Sequence of chain 1.B:
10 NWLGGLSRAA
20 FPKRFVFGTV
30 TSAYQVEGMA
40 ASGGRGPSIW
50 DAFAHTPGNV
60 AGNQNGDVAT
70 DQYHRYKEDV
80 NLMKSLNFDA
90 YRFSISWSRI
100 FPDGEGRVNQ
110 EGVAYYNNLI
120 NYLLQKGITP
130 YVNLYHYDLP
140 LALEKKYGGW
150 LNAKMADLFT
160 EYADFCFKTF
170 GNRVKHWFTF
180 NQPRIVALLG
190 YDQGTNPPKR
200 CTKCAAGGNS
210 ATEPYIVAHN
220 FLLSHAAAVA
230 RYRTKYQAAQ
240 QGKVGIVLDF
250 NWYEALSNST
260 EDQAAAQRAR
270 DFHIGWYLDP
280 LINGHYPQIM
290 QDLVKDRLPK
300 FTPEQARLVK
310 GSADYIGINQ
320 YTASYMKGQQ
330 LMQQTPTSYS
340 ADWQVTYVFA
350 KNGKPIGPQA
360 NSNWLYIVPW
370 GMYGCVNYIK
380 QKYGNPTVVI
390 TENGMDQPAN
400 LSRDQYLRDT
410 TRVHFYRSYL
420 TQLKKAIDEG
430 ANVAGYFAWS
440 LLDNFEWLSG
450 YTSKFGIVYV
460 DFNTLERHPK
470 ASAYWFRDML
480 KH

Binding-site contacts:
Ligand atom O2 contacts residue ASN250 of chain 1.B at 3.4 Å (h-bond).
Ligand atom C5 contacts residue TYR320 of chain 1.B at 3.3 Å (hydrophobic).
Ligand atom O4 contacts residue GLN181 of chain 1.B at 2.6 Å (h-bond).
Ligand atom C6 contacts residue PHE454 of chain 1.B at 3.5 Å (hydrophobic).
Ligand atom C3 contacts residue GLU391 of chain 1.B at 3.5 Å.
Ligand atom C4 contacts residue GLN181 of chain 1.B at 3.5 Å.
Ligand atom O4 contacts residue TRP438 of chain 1.B at 3.3 Å.
Ligand atom O5 contacts residue TYR320 of chain 1.B at 3.0 Å (h-bond).
Ligand atom O2 contacts residue GLN181 of chain 1.B at 3.6 Å.
Ligand atom O3 contacts residue ASN250 of chain 1.B at 2.8 Å (h-bond).
Ligand atom O3 contacts residue TRP446 of chain 1.B at 3.0 Å (h-bond).
Ligand atom C6 contacts residue TYR320 of chain 1.B at 3.6 Å (hydrophobic).
Ligand atom C1 contacts residue GLN181 of chain 1.B at 3.2 Å.
Ligand atom C2 contacts residue GLU391 of chain 1.B at 3.1 Å.
Ligand atom O6 contacts residue PHE454 of chain 1.B at 3.6 Å.
Ligand atom C1 contacts residue GLU391 of chain 1.B at 3.1 Å.
Ligand atom O6 contacts residue TRP363 of chain 1.B at 3.4 Å.
Ligand atom O5 contacts residue GOL1 of chain 1.K at 3.6 Å (h-bond).
Ligand atom O2 contacts residue HIS135 of chain 1.B at 3.5 Å (h-bond).
Ligand atom C4 contacts residue GLU445 of chain 1.B at 3.5 Å.
Ligand atom O5 contacts residue GLU391 of chain 1.B at 3.1 Å (salt-bridge).
Ligand atom C5 contacts residue GLN181 of chain 1.B at 3.5 Å.
Ligand atom O2 contacts residue ASN318 of chain 1.B at 3.6 Å.
Ligand atom C6 contacts residue GLN181 of chain 1.B at 3.1 Å.
Ligand atom O4 contacts residue TRP446 of chain 1.B at 3.6 Å (h-bond).
Ligand atom O3 contacts residue HIS135 of chain 1.B at 2.9 Å (h-bond).
Ligand atom O2 contacts residue GLU391 of chain 1.B at 2.6 Å (salt-bridge).
Ligand atom O2 contacts residue ASN180 of chain 1.B at 3.0 Å (h-bond).
Ligand atom O6 contacts residue PHE348 of chain 1.B at 3.4 Å.
Ligand atom O3 contacts residue GLU445 of chain 1.B at 3.5 Å (salt-bridge).
Ligand atom O4 contacts residue GLN34 of chain 1.B at 3.0 Å (h-bond).
Ligand atom O3 contacts residue GLN34 of chain 1.B at 2.7 Å (h-bond).
Ligand atom O1 contacts residue GOL1 of chain 1.K at 2.5 Å (h-bond).
Ligand atom C5 contacts residue GLU391 of chain 1.B at 3.6 Å.
Ligand atom O6 contacts residue ASP248 of chain 1.B at 3.5 Å.
Ligand atom O4 contacts residue GLU445 of chain 1.B at 2.4 Å (salt-bridge).
Ligand atom C2 contacts residue GLN181 of chain 1.B at 3.5 Å.
Ligand atom C6 contacts residue GLU445 of chain 1.B at 3.2 Å.
Ligand atom O6 contacts residue GLU445 of chain 1.B at 2.5 Å (salt-bridge).
Ligand atom C1 contacts residue GOL1 of chain 1.K at 3.5 Å.

A protein and the small-molecule ligand that binds it are described below.
Small molecule (SMILES): OC[C@H]1O[C@@H](O[C@H]2[C@H](O)[C@@H](O)[C@H](O[C@H]3[C@H](O)[C@@H](O)[C@H](O[C@H]4[C@H](O)[C@@H](O)[C@H](O[C@H]5[C@H](O)[C@@H](O)[C@H](O)O[C@@H]5CO)O[C@@H]4CO)O[C@@H]3CO)O[C@@H]2CO)[C@H](O)[C@@H](O)[C@@H]1O